Sequence of chain 41.B:
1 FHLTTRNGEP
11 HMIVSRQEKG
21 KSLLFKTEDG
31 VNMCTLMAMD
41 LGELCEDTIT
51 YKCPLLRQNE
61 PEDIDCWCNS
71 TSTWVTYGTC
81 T

Binding-site contacts:
Ligand atom C6 contacts residue MET33 of chain 41.B at 3.5 Å (hydrophobic).
Ligand atom C3 contacts residue NAG1 of chain 41.R at 3.7 Å.
Ligand atom O5 contacts residue MET33 of chain 41.B at 4.2 Å.
Ligand atom C5 contacts residue ASN69 of chain 41.B at 3.7 Å.
Ligand atom C8 contacts residue ARG57 of chain 41.B at 4.2 Å.
Ligand atom O1 contacts residue SER70 of chain 41.B at 4.2 Å.
Ligand atom N2 contacts residue ASN69 of chain 41.B at 4.3 Å.
Ligand atom C2 contacts residue ASN69 of chain 41.B at 4.2 Å.
Ligand atom N2 contacts residue VAL31 of chain 41.B at 4.0 Å.
Ligand atom C1 contacts residue VAL31 of chain 41.B at 4.3 Å (hydrophobic).
Ligand atom C5 contacts residue VAL31 of chain 41.B at 4.2 Å (hydrophobic).
Ligand atom O1 contacts residue ASN69 of chain 41.B at 2.1 Å (h-bond).
Ligand atom C5 contacts residue NAG1 of chain 41.R at 4.3 Å.
Ligand atom C2 contacts residue VAL31 of chain 41.B at 4.0 Å (hydrophobic).
Ligand atom O5 contacts residue ASN69 of chain 41.B at 2.8 Å (h-bond).
Ligand atom O1 contacts residue MET33 of chain 41.B at 3.9 Å.
Ligand atom O1 contacts residue VAL31 of chain 41.B at 3.4 Å (h-bond).
Ligand atom C6 contacts residue ASN69 of chain 41.B at 4.4 Å.
Ligand atom O6 contacts residue NAG1 of chain 41.R at 3.0 Å.
Ligand atom O7 contacts residue ASN69 of chain 41.B at 3.8 Å.
Ligand atom C6 contacts residue LEU24 of chain 41.B at 4.5 Å (hydrophobic).
Ligand atom O4 contacts residue NAG1 of chain 41.R at 3.0 Å.
Ligand atom C5 contacts residue MET33 of chain 41.B at 3.7 Å (hydrophobic).
Ligand atom C8 contacts residue SER70 of chain 41.B at 3.7 Å.
Ligand atom C8 contacts residue ASN69 of chain 41.B at 3.4 Å.
Ligand atom C4 contacts residue NAG1 of chain 41.R at 3.2 Å.
Ligand atom C3 contacts residue VAL31 of chain 41.B at 3.0 Å (hydrophobic).
Ligand atom C1 contacts residue ASN69 of chain 41.B at 2.7 Å.
Ligand atom C4 contacts residue VAL31 of chain 41.B at 3.8 Å (hydrophobic).
Ligand atom O4 contacts residue VAL31 of chain 41.B at 3.3 Å.
Ligand atom O3 contacts residue VAL31 of chain 41.B at 3.6 Å.
Ligand atom O3 contacts residue NAG1 of chain 41.R at 2.6 Å (h-bond).
Ligand atom C7 contacts residue SER70 of chain 41.B at 4.4 Å.
Ligand atom C6 contacts residue NAG1 of chain 41.R at 4.3 Å.
Ligand atom C7 contacts residue ASN69 of chain 41.B at 3.8 Å.

A protein and the small-molecule ligand that binds it are described below.
Small molecule (SMILES): CC(=O)N[C@@H]1[C@@H](O)[C@H](O)[C@@H](CO)O[C@H]1O